Sequence of chain 2.B:
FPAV

This small molecule binds to this protein.
Small molecule (SMILES): [H]/N=C(\N)c1cc2c(N(C)CCN(C)C(=O)C(C)(C)Oc3ccc(Cl)cc3)cccc2s1

Sequence of chain 2.A:
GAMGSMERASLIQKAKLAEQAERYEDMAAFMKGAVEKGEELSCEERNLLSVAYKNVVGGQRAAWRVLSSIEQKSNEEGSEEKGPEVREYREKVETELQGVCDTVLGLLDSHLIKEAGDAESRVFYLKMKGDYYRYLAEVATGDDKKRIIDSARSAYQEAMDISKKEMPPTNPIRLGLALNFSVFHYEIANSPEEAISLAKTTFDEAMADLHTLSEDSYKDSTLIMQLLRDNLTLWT

Binding-site contacts:
Ligand atom S contacts residue GLU44 of chain 2.A at 3.8 Å.
Ligand atom C19 contacts residue ASN47 of chain 2.A at 4.0 Å.
Ligand atom C21 contacts residue GLU44 of chain 2.A at 3.9 Å.
Ligand atom C12 contacts residue VAL5 of chain 2.B at 4.2 Å (hydrophobic).
Ligand atom C8 contacts residue LEU223 of chain 2.A at 4.1 Å (hydrophobic).
Ligand atom C9 contacts residue ILE224 of chain 2.A at 3.7 Å (hydrophobic).
Ligand atom C12 contacts residue ILE224 of chain 2.A at 3.6 Å (hydrophobic).
Ligand atom N contacts residue GLU19 of chain 2.A at 2.7 Å (salt-bridge).
Ligand atom C11 contacts residue ILE224 of chain 2.A at 3.9 Å (hydrophobic).
Ligand atom C contacts residue GLU19 of chain 2.A at 3.5 Å.
Ligand atom C2 contacts residue ASN47 of chain 2.A at 4.2 Å.
Ligand atom C12 contacts residue PRO172 of chain 2.A at 3.3 Å (hydrophobic).
Ligand atom C20 contacts residue ASN47 of chain 2.A at 4.0 Å.
Ligand atom C22 contacts residue ASN47 of chain 2.A at 3.7 Å.
Ligand atom N2 contacts residue ASN47 of chain 2.A at 4.2 Å.
Ligand atom C21 contacts residue ASN47 of chain 2.A at 4.0 Å.
Ligand atom C9 contacts residue LEU223 of chain 2.A at 3.6 Å (hydrophobic).
Ligand atom CL contacts residue LYS127 of chain 2.A at 3.5 Å.
Ligand atom CL contacts residue VAL5 of chain 2.B at 3.9 Å.
Ligand atom C10 contacts residue ILE224 of chain 2.A at 4.0 Å (hydrophobic).
Ligand atom C14 contacts residue VAL5 of chain 2.B at 3.9 Å (hydrophobic).
Ligand atom S contacts residue ASN47 of chain 2.A at 4.0 Å.
Ligand atom N1 contacts residue LEU48 of chain 2.A at 3.4 Å.
Ligand atom C contacts residue LEU48 of chain 2.A at 4.2 Å (hydrophobic).
Ligand atom C13 contacts residue VAL5 of chain 2.B at 3.8 Å (hydrophobic).
Ligand atom C3 contacts residue ASN47 of chain 2.A at 3.8 Å.
Ligand atom O contacts residue PRO172 of chain 2.A at 4.0 Å.
Ligand atom C17 contacts residue ASP220 of chain 2.A at 4.1 Å.
Ligand atom C4 contacts residue ASN47 of chain 2.A at 4.0 Å.
Ligand atom N1 contacts residue GLU19 of chain 2.A at 2.7 Å (salt-bridge).
Ligand atom C15 contacts residue VAL5 of chain 2.B at 3.8 Å (hydrophobic).
Ligand atom C13 contacts residue ILE173 of chain 2.A at 4.3 Å (hydrophobic).
Ligand atom C8 contacts residue ILE224 of chain 2.A at 4.0 Å (hydrophobic).
Ligand atom CL contacts residue PHE124 of chain 2.A at 4.0 Å.
Ligand atom C13 contacts residue PRO172 of chain 2.A at 3.7 Å (hydrophobic).
Ligand atom N contacts residue VAL51 of chain 2.A at 3.9 Å.
Ligand atom C5 contacts residue ASN47 of chain 2.A at 4.0 Å.
Ligand atom O contacts residue ILE224 of chain 2.A at 3.4 Å.
Ligand atom C10 contacts residue LEU223 of chain 2.A at 3.5 Å (hydrophobic).
Ligand atom C10 contacts residue ASP220 of chain 2.A at 3.6 Å.